Sequence of chain 1.B:
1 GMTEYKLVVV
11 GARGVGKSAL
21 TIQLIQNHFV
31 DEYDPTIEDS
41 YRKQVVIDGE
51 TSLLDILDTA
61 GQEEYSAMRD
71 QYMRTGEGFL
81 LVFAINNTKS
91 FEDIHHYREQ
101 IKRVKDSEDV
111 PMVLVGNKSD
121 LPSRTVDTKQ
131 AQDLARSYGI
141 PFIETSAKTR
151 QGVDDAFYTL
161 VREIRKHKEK

A protein and the small-molecule ligand that binds it are described below.
Small molecule (SMILES): C[C@H](O)C(O)(O)C(=O)N1CCN(c2nc(OCC34CCCN3CCC4)nc3c(F)c(-c4cccc5cccc(Cl)c45)ncc23)C[C@@H]1CC#N

Binding-site contacts:
Ligand atom C33 contacts residue PO41 of chain 1.I at 3.2 Å.
Ligand atom C21 contacts residue PO41 of chain 1.I at 3.4 Å.
Ligand atom O34 contacts residue ALA60 of chain 1.B at 3.4 Å.
Ligand atom C05 contacts residue MET73 of chain 1.B at 3.5 Å (hydrophobic).
Ligand atom C23 contacts residue GLY61 of chain 1.B at 3.2 Å.
Ligand atom O34 contacts residue ARG13 of chain 1.B at 2.3 Å (salt-bridge).
Ligand atom N52 contacts residue HIS96 of chain 1.B at 2.8 Å (h-bond).
Ligand atom C41 contacts residue TYR97 of chain 1.B at 3.4 Å (hydrophobic).
Ligand atom C07 contacts residue ARG103 of chain 1.B at 3.4 Å.
Ligand atom C49 contacts residue GLU63 of chain 1.B at 3.1 Å.
Ligand atom CL01 contacts residue TYR97 of chain 1.B at 3.5 Å.
Ligand atom C41 contacts residue HIS96 of chain 1.B at 3.5 Å.
Ligand atom C39 contacts residue GLY61 of chain 1.B at 3.2 Å.
Ligand atom C09 contacts residue TYR65 of chain 1.B at 3.4 Å (hydrophobic).
Ligand atom C32 contacts residue ARG13 of chain 1.B at 1.4 Å.
Ligand atom C36 contacts residue GLY11 of chain 1.B at 3.5 Å.
Ligand atom F13 contacts residue TYR65 of chain 1.B at 3.2 Å.
Ligand atom O25 contacts residue GLY61 of chain 1.B at 3.4 Å (h-bond).
Ligand atom C24 contacts residue ARG13 of chain 1.B at 1.5 Å.
Ligand atom F13 contacts residue HIS96 of chain 1.B at 3.3 Å.
Ligand atom N40 contacts residue TYR97 of chain 1.B at 3.4 Å (h-bond).
Ligand atom C33 contacts residue ARG13 of chain 1.B at 2.7 Å.
Ligand atom N38 contacts residue THR59 of chain 1.B at 3.5 Å.
Ligand atom O25 contacts residue ARG13 of chain 1.B at 2.4 Å (salt-bridge).
Ligand atom C09 contacts residue GLU64 of chain 1.B at 3.4 Å.
Ligand atom C08 contacts residue ARG103 of chain 1.B at 3.5 Å.
Ligand atom C07 contacts residue ASP70 of chain 1.B at 3.5 Å.
Ligand atom N38 contacts residue GLY11 of chain 1.B at 3.1 Å (h-bond).
Ligand atom C23 contacts residue ARG13 of chain 1.B at 2.3 Å.
Ligand atom N45 contacts residue GLU63 of chain 1.B at 3.0 Å (salt-bridge).
Ligand atom N22 contacts residue GLY61 of chain 1.B at 3.3 Å (h-bond).
Ligand atom N52 contacts residue TYR65 of chain 1.B at 3.4 Å (h-bond).
Ligand atom C43 contacts residue GLU63 of chain 1.B at 3.4 Å.
Ligand atom O34 contacts residue GLY61 of chain 1.B at 3.2 Å (h-bond).
Ligand atom O42 contacts residue HIS96 of chain 1.B at 3.2 Å (h-bond).
Ligand atom C37 contacts residue GLY11 of chain 1.B at 3.0 Å.
Ligand atom F13 contacts residue GLN100 of chain 1.B at 3.3 Å.
Ligand atom C43 contacts residue PO41 of chain 1.I at 3.4 Å.
Ligand atom C08 contacts residue ASP70 of chain 1.B at 3.4 Å.
Ligand atom C46 contacts residue GLU63 of chain 1.B at 3.4 Å.